A protein and the small-molecule ligand that binds it are described below.
Small molecule (SMILES): Oc1cccc(-c2ccccc2)c1O

Sequence of chain 3.A:
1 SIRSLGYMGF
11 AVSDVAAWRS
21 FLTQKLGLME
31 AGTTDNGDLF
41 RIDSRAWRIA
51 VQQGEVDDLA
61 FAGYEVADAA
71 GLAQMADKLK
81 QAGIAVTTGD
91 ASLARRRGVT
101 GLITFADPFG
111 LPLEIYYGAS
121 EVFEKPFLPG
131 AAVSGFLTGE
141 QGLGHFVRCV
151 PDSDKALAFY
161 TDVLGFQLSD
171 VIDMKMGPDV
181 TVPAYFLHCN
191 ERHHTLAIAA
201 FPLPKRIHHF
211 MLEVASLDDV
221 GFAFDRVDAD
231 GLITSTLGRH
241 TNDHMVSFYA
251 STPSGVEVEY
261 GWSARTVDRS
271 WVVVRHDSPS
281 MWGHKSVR

Binding-site contacts:
Ligand atom CK5 contacts residue PHE186 of chain 3.A at 3.8 Å (hydrophobic).
Ligand atom CK9 contacts residue MET174 of chain 3.A at 4.0 Å (hydrophobic).
Ligand atom CK1 contacts residue HIS240 of chain 3.A at 3.7 Å.
Ligand atom CK9 contacts residue PHE201 of chain 3.A at 3.8 Å (hydrophobic).
Ligand atom OK2 contacts residue HIS209 of chain 3.A at 2.7 Å.
Ligand atom CK4 contacts residue HIS240 of chain 3.A at 3.2 Å.
Ligand atom OK1 contacts residue FE21 of chain 3.B at 2.4 Å.
Ligand atom CKA contacts residue MET174 of chain 3.A at 3.8 Å (hydrophobic).
Ligand atom CK2 contacts residue TYR249 of chain 3.A at 3.7 Å (hydrophobic).
Ligand atom CK4 contacts residue TYR249 of chain 3.A at 3.9 Å (hydrophobic).
Ligand atom CK6 contacts residue ILE172 of chain 3.A at 3.8 Å (hydrophobic).
Ligand atom OK1 contacts residue HIS240 of chain 3.A at 3.4 Å (h-bond).
Ligand atom CK4 contacts residue HIS194 of chain 3.A at 3.9 Å.
Ligand atom OK2 contacts residue TYR249 of chain 3.A at 2.8 Å (h-bond).
Ligand atom CK6 contacts residue HIS240 of chain 3.A at 3.3 Å.
Ligand atom OK2 contacts residue FE21 of chain 3.B at 2.0 Å.
Ligand atom CK4 contacts residue FE21 of chain 3.B at 3.0 Å.
Ligand atom CK5 contacts residue ASN242 of chain 3.A at 3.3 Å.
Ligand atom CKC contacts residue TBU1 of chain 3.D at 3.8 Å.
Ligand atom CK6 contacts residue ASN242 of chain 3.A at 3.2 Å.
Ligand atom CK7 contacts residue TYR249 of chain 3.A at 3.8 Å (hydrophobic).
Ligand atom OK1 contacts residue ASP243 of chain 3.A at 3.6 Å.
Ligand atom CK5 contacts residue HIS194 of chain 3.A at 3.9 Å.
Ligand atom CK1 contacts residue PRO279 of chain 3.A at 3.9 Å (hydrophobic).
Ligand atom CKA contacts residue HIS208 of chain 3.A at 4.0 Å.
Ligand atom CKC contacts residue TYR249 of chain 3.A at 3.2 Å (hydrophobic).
Ligand atom OK2 contacts residue HIS145 of chain 3.A at 4.0 Å.
Ligand atom CK3 contacts residue HIS240 of chain 3.A at 3.5 Å.
Ligand atom OK2 contacts residue GLU259 of chain 3.A at 3.2 Å (salt-bridge).
Ligand atom CK5 contacts residue HIS240 of chain 3.A at 3.3 Å.
Ligand atom OK2 contacts residue HIS240 of chain 3.A at 4.0 Å.
Ligand atom CK1 contacts residue PHE186 of chain 3.A at 3.5 Å (hydrophobic).
Ligand atom OK1 contacts residue HIS145 of chain 3.A at 3.3 Å.
Ligand atom CK3 contacts residue FE21 of chain 3.B at 2.9 Å.
Ligand atom OK1 contacts residue HIS194 of chain 3.A at 3.4 Å.
Ligand atom CK3 contacts residue TYR249 of chain 3.A at 3.2 Å (hydrophobic).
Ligand atom CKB contacts residue TBU1 of chain 3.D at 3.3 Å.
Ligand atom OK1 contacts residue GLU259 of chain 3.A at 3.2 Å (salt-bridge).
Ligand atom CK2 contacts residue HIS240 of chain 3.A at 3.6 Å.
Ligand atom CK6 contacts residue PHE186 of chain 3.A at 3.6 Å (hydrophobic).